Binding-site contacts:
Ligand atom F29 contacts residue ASN95 of chain 1.A at 3.4 Å.
Ligand atom C3 contacts residue ASP199 of chain 1.A at 3.7 Å.
Ligand atom C4 contacts residue GLY228 of chain 1.A at 3.5 Å.
Ligand atom C9 contacts residue GLY230 of chain 1.A at 3.7 Å.
Ligand atom C14 contacts residue SER205 of chain 1.A at 3.8 Å.
Ligand atom C3 contacts residue ALA200 of chain 1.A at 3.5 Å (hydrophobic).
Ligand atom C5 contacts residue VAL225 of chain 1.A at 3.8 Å (hydrophobic).
Ligand atom C5 contacts residue TRP227 of chain 1.A at 3.4 Å (hydrophobic).
Ligand atom C6 contacts residue TRP227 of chain 1.A at 3.4 Å (hydrophobic).
Ligand atom C16 contacts residue HIS43 of chain 1.A at 3.6 Å.
Ligand atom N1 contacts residue GLY230 of chain 1.A at 2.9 Å (h-bond).
Ligand atom C12 contacts residue GLU202 of chain 1.A at 3.8 Å.
Ligand atom C20 contacts residue TRP227 of chain 1.A at 3.8 Å (hydrophobic).
Ligand atom N1 contacts residue CYS231 of chain 1.A at 3.8 Å.
Ligand atom N2 contacts residue ALA200 of chain 1.A at 3.7 Å.
Ligand atom C26 contacts residue LEU96 of chain 1.A at 3.8 Å (hydrophobic).
Ligand atom N2 contacts residue GLY238 of chain 1.A at 3.6 Å.
Ligand atom F33 contacts residue HIS43 of chain 1.A at 3.5 Å.
Ligand atom C6 contacts residue SER226 of chain 1.A at 3.6 Å.
Ligand atom C3 contacts residue GLY228 of chain 1.A at 3.8 Å.
Ligand atom F33 contacts residue TYR47 of chain 1.A at 3.4 Å.
Ligand atom C30 contacts residue LEU96 of chain 1.A at 3.7 Å (hydrophobic).
Ligand atom F29 contacts residue GLU94 of chain 1.A at 3.2 Å.
Ligand atom C32 contacts residue TYR47 of chain 1.A at 3.3 Å (hydrophobic).
Ligand atom C5 contacts residue GLY228 of chain 1.A at 3.7 Å.
Ligand atom N2 contacts residue ASP199 of chain 1.A at 3.0 Å (salt-bridge).
Ligand atom O21 contacts residue TRP227 of chain 1.A at 3.3 Å.
Ligand atom N1 contacts residue ASP199 of chain 1.A at 2.8 Å (salt-bridge).
Ligand atom C25 contacts residue TRP227 of chain 1.A at 3.7 Å (hydrophobic).
Ligand atom F32 contacts residue LEU96 of chain 1.A at 3.0 Å.
Ligand atom C26 contacts residue TRP227 of chain 1.A at 3.7 Å (hydrophobic).
Ligand atom C22 contacts residue SER226 of chain 1.A at 3.4 Å.
Ligand atom C17 contacts residue TRP50 of chain 1.A at 3.8 Å (hydrophobic).
Ligand atom O21 contacts residue GLY228 of chain 1.A at 3.1 Å (h-bond).
Ligand atom C6 contacts residue SER205 of chain 1.A at 3.8 Å.
Ligand atom C9 contacts residue GLY228 of chain 1.A at 3.6 Å.
Ligand atom C31 contacts residue TYR47 of chain 1.A at 3.6 Å (hydrophobic).
Ligand atom N1 contacts residue ALA200 of chain 1.A at 3.2 Å (h-bond).
Ligand atom C4 contacts residue TRP227 of chain 1.A at 3.7 Å (hydrophobic).
Ligand atom F32 contacts residue HIS43 of chain 1.A at 3.4 Å.

The protein below binds the small molecule below.
Small molecule (SMILES): NC(N)c1ccc([C@H]2[C@H]3C(=O)N(Cc4ccc(F)cc4)[C@H](C(F)F)[C@H]3[C@@H]3CCCN32)cc1

Sequence of chain 1.A:
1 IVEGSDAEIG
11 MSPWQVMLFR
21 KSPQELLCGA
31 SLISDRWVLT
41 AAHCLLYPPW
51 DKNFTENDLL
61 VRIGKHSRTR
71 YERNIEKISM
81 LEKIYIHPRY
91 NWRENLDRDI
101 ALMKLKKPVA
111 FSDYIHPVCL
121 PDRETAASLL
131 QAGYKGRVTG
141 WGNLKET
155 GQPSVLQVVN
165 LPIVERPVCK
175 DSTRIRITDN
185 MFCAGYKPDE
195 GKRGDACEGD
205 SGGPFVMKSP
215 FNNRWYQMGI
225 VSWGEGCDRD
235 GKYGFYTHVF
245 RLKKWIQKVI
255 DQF